Binding-site contacts:
Ligand atom C8 contacts residue LYS551 of chain 1.A at 3.3 Å.
Ligand atom C5 contacts residue ASN555 of chain 1.A at 3.7 Å.
Ligand atom C4 contacts residue ASN555 of chain 1.A at 4.3 Å.
Ligand atom O7 contacts residue THR545 of chain 1.A at 3.4 Å (h-bond).
Ligand atom C8 contacts residue THR545 of chain 1.A at 4.3 Å.
Ligand atom C8 contacts residue ASN555 of chain 1.A at 4.2 Å.
Ligand atom O7 contacts residue ASN555 of chain 1.A at 4.5 Å.
Ligand atom C1 contacts residue ASN555 of chain 1.A at 1.4 Å.
Ligand atom C7 contacts residue THR545 of chain 1.A at 4.0 Å.
Ligand atom C7 contacts residue ASN555 of chain 1.A at 3.7 Å.
Ligand atom O6 contacts residue LYS551 of chain 1.A at 3.6 Å (salt-bridge).
Ligand atom C6 contacts residue LYS551 of chain 1.A at 4.1 Å.
Ligand atom O5 contacts residue ASN555 of chain 1.A at 2.3 Å (h-bond).
Ligand atom C3 contacts residue ASN555 of chain 1.A at 3.7 Å.
Ligand atom C2 contacts residue ASN555 of chain 1.A at 2.4 Å.
Ligand atom N2 contacts residue ASN555 of chain 1.A at 2.8 Å (h-bond).

Sequence of chain 1.A:
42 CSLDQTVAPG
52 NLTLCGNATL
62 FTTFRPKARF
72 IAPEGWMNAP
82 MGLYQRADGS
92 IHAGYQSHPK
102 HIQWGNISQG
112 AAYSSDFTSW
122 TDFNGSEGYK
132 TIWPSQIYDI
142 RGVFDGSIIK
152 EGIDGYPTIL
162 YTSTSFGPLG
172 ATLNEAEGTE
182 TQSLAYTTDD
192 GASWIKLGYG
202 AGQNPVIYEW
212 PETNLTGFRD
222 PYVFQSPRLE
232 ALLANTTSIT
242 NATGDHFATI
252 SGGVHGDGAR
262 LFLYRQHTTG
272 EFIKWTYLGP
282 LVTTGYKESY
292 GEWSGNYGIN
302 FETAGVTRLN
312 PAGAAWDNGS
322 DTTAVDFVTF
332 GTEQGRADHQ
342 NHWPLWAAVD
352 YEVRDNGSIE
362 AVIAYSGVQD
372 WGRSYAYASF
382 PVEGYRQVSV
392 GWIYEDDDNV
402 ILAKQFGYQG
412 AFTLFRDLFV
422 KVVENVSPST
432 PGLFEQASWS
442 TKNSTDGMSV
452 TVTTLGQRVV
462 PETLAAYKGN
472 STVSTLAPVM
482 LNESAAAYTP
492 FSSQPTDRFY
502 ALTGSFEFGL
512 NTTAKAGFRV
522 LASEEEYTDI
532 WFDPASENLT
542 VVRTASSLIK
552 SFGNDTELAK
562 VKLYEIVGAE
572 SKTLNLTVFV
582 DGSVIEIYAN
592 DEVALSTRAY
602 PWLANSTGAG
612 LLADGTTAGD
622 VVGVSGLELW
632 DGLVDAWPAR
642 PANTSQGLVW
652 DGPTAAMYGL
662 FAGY

This protein binds this small molecule.
Small molecule (SMILES): CC(=O)N[C@@H]1[C@@H](O)[C@H](O)[C@@H](CO)O[C@H]1O